Binding-site contacts:
Ligand atom C7 contacts residue ASN230 of chain 2.A at 3.7 Å.
Ligand atom C8 contacts residue THR190 of chain 2.A at 3.4 Å.
Ligand atom C8 contacts residue LEU227 of chain 2.A at 4.0 Å (hydrophobic).
Ligand atom C5 contacts residue ASN230 of chain 2.A at 3.7 Å.
Ligand atom C7 contacts residue LEU227 of chain 2.A at 4.1 Å (hydrophobic).
Ligand atom O5 contacts residue TYR234 of chain 2.A at 3.5 Å.
Ligand atom O7 contacts residue ASN230 of chain 2.A at 4.0 Å.
Ligand atom O5 contacts residue GLU231 of chain 2.A at 4.3 Å.
Ligand atom C4 contacts residue ASN230 of chain 2.A at 4.2 Å.
Ligand atom O7 contacts residue THR189 of chain 2.A at 4.3 Å.
Ligand atom C3 contacts residue ASN230 of chain 2.A at 3.8 Å.
Ligand atom C2 contacts residue ASN230 of chain 2.A at 2.5 Å.
Ligand atom N2 contacts residue ASN230 of chain 2.A at 2.9 Å (h-bond).
Ligand atom O5 contacts residue ASN230 of chain 2.A at 2.4 Å (h-bond).
Ligand atom C5 contacts residue TYR234 of chain 2.A at 3.7 Å (hydrophobic).
Ligand atom C1 contacts residue TYR234 of chain 2.A at 3.9 Å (hydrophobic).
Ligand atom C6 contacts residue TYR234 of chain 2.A at 3.6 Å (hydrophobic).
Ligand atom C1 contacts residue ASN230 of chain 2.A at 1.4 Å.
Ligand atom O7 contacts residue LEU227 of chain 2.A at 3.6 Å.

A small-molecule ligand and the protein it binds are described below.
Small molecule (SMILES): CC(=O)N[C@@H]1[C@@H](O)[C@H](O)[C@@H](CO)O[C@H]1O

Sequence of chain 2.A:
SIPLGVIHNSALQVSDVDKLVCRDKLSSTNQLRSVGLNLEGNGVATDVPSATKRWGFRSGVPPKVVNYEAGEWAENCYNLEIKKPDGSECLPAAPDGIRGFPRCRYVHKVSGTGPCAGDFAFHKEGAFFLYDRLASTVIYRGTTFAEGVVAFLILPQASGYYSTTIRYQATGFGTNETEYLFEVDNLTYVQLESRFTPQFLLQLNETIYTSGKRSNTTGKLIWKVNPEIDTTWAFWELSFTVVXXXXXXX